Sequence of chain 1.A:
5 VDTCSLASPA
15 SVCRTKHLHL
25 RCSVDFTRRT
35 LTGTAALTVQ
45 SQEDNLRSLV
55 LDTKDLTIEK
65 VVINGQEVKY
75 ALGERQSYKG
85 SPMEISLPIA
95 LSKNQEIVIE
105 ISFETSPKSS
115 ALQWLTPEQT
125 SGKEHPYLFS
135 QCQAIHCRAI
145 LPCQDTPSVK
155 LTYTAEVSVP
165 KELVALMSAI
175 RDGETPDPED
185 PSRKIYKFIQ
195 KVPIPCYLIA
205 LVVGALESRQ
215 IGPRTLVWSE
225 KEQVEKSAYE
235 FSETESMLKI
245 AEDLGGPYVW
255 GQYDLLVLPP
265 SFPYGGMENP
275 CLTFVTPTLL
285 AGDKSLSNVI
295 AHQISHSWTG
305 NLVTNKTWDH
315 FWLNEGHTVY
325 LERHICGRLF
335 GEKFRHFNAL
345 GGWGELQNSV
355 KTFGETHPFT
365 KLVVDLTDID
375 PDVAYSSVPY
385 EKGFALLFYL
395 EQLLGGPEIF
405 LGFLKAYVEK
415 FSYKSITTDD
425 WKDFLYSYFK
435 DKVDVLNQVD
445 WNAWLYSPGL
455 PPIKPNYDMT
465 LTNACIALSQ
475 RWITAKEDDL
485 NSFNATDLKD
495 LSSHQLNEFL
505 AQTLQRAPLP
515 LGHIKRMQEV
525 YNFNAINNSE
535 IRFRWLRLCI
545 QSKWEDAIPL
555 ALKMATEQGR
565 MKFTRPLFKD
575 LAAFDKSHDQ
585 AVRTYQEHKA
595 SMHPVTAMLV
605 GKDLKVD

Binding-site contacts:
Ligand atom CD contacts residue TYR384 of chain 1.A at 3.1 Å (hydrophobic).
Ligand atom O contacts residue TYR268 of chain 1.A at 3.4 Å.
Ligand atom CD contacts residue TYR379 of chain 1.A at 3.4 Å (hydrophobic).
Ligand atom CB contacts residue MET271 of chain 1.A at 3.5 Å (hydrophobic).
Ligand atom C contacts residue GLY270 of chain 1.A at 3.2 Å.
Ligand atom CA contacts residue ZN1 of chain 1.C at 2.6 Å.
Ligand atom N contacts residue ZN1 of chain 1.C at 2.7 Å.
Ligand atom O contacts residue GLY269 of chain 1.A at 3.0 Å (h-bond).
Ligand atom O contacts residue ARG564 of chain 1.A at 2.9 Å (salt-bridge).
Ligand atom C contacts residue HIS296 of chain 1.A at 3.7 Å.
Ligand atom OXT contacts residue ARG564 of chain 1.A at 2.7 Å (salt-bridge).
Ligand atom O contacts residue GLN297 of chain 1.A at 2.6 Å (h-bond).
Ligand atom CA contacts residue GLN137 of chain 1.A at 3.7 Å.
Ligand atom N contacts residue TYR384 of chain 1.A at 2.8 Å (h-bond).
Ligand atom O contacts residue LYS566 of chain 1.A at 3.5 Å.
Ligand atom O contacts residue HIS300 of chain 1.A at 3.6 Å (h-bond).
Ligand atom CA contacts residue TYR379 of chain 1.A at 3.6 Å (hydrophobic).
Ligand atom C contacts residue ARG564 of chain 1.A at 3.5 Å.
Ligand atom N contacts residue GLU319 of chain 1.A at 3.1 Å (salt-bridge).
Ligand atom CD contacts residue GLN137 of chain 1.A at 3.3 Å.
Ligand atom CA contacts residue GLU272 of chain 1.A at 3.2 Å.
Ligand atom O contacts residue GLY270 of chain 1.A at 3.1 Å (h-bond).
Ligand atom O contacts residue GLY270 of chain 1.A at 3.1 Å (h-bond).
Ligand atom CD contacts residue PHE315 of chain 1.A at 3.5 Å (hydrophobic).
Ligand atom C contacts residue GLY269 of chain 1.A at 3.4 Å.
Ligand atom CG contacts residue TYR379 of chain 1.A at 3.1 Å (hydrophobic).
Ligand atom N contacts residue ZN1 of chain 1.C at 3.0 Å.
Ligand atom CB contacts residue GLN137 of chain 1.A at 3.4 Å.
Ligand atom N contacts residue TYR379 of chain 1.A at 3.4 Å (h-bond).
Ligand atom CB contacts residue TYR379 of chain 1.A at 3.6 Å (hydrophobic).
Ligand atom O contacts residue GLU272 of chain 1.A at 3.3 Å (salt-bridge).
Ligand atom O contacts residue GLY269 of chain 1.A at 2.7 Å (h-bond).
Ligand atom CG contacts residue GLN137 of chain 1.A at 3.5 Å.
Ligand atom C contacts residue ZN1 of chain 1.C at 2.4 Å.
Ligand atom O contacts residue HIS296 of chain 1.A at 3.2 Å.
Ligand atom OXT contacts residue GLY269 of chain 1.A at 3.7 Å.
Ligand atom CB contacts residue GLY270 of chain 1.A at 3.4 Å.
Ligand atom N contacts residue TYR384 of chain 1.A at 3.4 Å (h-bond).
Ligand atom N contacts residue GLY270 of chain 1.A at 3.4 Å (h-bond).
Ligand atom O contacts residue ZN1 of chain 1.C at 2.5 Å.

The protein below binds the small molecule below.
Small molecule (SMILES): O=C(NCC(=O)N1CCC[C@H]1C(=O)O)[C@@H]1CCCN1